Binding-site contacts:
Ligand atom CE2 contacts residue PRO438 of chain 5.MA at 3.7 Å (hydrophobic).
Ligand atom CD2 contacts residue PRO438 of chain 5.MA at 4.4 Å (hydrophobic).
Ligand atom CE1 contacts residue ILE434 of chain 5.MA at 3.9 Å (hydrophobic).
Ligand atom CB contacts residue GLY495 of chain 5.MA at 3.9 Å.
Ligand atom CZ contacts residue PHE496 of chain 5.MA at 3.9 Å (hydrophobic).
Ligand atom CG contacts residue GLY495 of chain 5.MA at 4.4 Å.
Ligand atom CB contacts residue PHE496 of chain 5.MA at 3.9 Å (hydrophobic).
Ligand atom N contacts residue ASN492 of chain 5.MA at 3.3 Å (h-bond).
Ligand atom CG contacts residue PHE496 of chain 5.MA at 4.0 Å (hydrophobic).
Ligand atom CA contacts residue ARG442 of chain 5.MA at 3.6 Å.
Ligand atom N contacts residue ARG442 of chain 5.MA at 4.2 Å.
Ligand atom CA contacts residue ASN492 of chain 5.MA at 3.3 Å.
Ligand atom CD1 contacts residue ILE434 of chain 5.MA at 4.1 Å (hydrophobic).
Ligand atom CG contacts residue ASN492 of chain 5.MA at 4.3 Å.
Ligand atom N contacts residue SER491 of chain 5.MA at 4.1 Å.
Ligand atom CD1 contacts residue PHE496 of chain 5.MA at 3.7 Å (hydrophobic).
Ligand atom O contacts residue ARG442 of chain 5.MA at 4.3 Å.
Ligand atom CE1 contacts residue PHE496 of chain 5.MA at 3.6 Å (hydrophobic).
Ligand atom CZ contacts residue PRO438 of chain 5.MA at 3.4 Å (hydrophobic).
Ligand atom CD2 contacts residue ARG442 of chain 5.MA at 3.5 Å.
Ligand atom CE2 contacts residue ARG442 of chain 5.MA at 3.6 Å.
Ligand atom CD1 contacts residue PRO438 of chain 5.MA at 4.4 Å (hydrophobic).
Ligand atom CD1 contacts residue ASN492 of chain 5.MA at 3.9 Å.
Ligand atom C contacts residue ARG442 of chain 5.MA at 4.4 Å.
Ligand atom O contacts residue PRO438 of chain 5.MA at 4.0 Å.
Ligand atom CB contacts residue ASN492 of chain 5.MA at 3.8 Å.
Ligand atom C contacts residue ASN492 of chain 5.MA at 4.0 Å.
Ligand atom O contacts residue ASN492 of chain 5.MA at 4.2 Å.
Ligand atom CE1 contacts residue PRO438 of chain 5.MA at 3.8 Å (hydrophobic).

A protein and the small-molecule ligand that binds it are described below.
Small molecule (SMILES): N[C@@H](Cc1ccccc1)C(=O)NCC=O

Sequence of chain 5.MA:
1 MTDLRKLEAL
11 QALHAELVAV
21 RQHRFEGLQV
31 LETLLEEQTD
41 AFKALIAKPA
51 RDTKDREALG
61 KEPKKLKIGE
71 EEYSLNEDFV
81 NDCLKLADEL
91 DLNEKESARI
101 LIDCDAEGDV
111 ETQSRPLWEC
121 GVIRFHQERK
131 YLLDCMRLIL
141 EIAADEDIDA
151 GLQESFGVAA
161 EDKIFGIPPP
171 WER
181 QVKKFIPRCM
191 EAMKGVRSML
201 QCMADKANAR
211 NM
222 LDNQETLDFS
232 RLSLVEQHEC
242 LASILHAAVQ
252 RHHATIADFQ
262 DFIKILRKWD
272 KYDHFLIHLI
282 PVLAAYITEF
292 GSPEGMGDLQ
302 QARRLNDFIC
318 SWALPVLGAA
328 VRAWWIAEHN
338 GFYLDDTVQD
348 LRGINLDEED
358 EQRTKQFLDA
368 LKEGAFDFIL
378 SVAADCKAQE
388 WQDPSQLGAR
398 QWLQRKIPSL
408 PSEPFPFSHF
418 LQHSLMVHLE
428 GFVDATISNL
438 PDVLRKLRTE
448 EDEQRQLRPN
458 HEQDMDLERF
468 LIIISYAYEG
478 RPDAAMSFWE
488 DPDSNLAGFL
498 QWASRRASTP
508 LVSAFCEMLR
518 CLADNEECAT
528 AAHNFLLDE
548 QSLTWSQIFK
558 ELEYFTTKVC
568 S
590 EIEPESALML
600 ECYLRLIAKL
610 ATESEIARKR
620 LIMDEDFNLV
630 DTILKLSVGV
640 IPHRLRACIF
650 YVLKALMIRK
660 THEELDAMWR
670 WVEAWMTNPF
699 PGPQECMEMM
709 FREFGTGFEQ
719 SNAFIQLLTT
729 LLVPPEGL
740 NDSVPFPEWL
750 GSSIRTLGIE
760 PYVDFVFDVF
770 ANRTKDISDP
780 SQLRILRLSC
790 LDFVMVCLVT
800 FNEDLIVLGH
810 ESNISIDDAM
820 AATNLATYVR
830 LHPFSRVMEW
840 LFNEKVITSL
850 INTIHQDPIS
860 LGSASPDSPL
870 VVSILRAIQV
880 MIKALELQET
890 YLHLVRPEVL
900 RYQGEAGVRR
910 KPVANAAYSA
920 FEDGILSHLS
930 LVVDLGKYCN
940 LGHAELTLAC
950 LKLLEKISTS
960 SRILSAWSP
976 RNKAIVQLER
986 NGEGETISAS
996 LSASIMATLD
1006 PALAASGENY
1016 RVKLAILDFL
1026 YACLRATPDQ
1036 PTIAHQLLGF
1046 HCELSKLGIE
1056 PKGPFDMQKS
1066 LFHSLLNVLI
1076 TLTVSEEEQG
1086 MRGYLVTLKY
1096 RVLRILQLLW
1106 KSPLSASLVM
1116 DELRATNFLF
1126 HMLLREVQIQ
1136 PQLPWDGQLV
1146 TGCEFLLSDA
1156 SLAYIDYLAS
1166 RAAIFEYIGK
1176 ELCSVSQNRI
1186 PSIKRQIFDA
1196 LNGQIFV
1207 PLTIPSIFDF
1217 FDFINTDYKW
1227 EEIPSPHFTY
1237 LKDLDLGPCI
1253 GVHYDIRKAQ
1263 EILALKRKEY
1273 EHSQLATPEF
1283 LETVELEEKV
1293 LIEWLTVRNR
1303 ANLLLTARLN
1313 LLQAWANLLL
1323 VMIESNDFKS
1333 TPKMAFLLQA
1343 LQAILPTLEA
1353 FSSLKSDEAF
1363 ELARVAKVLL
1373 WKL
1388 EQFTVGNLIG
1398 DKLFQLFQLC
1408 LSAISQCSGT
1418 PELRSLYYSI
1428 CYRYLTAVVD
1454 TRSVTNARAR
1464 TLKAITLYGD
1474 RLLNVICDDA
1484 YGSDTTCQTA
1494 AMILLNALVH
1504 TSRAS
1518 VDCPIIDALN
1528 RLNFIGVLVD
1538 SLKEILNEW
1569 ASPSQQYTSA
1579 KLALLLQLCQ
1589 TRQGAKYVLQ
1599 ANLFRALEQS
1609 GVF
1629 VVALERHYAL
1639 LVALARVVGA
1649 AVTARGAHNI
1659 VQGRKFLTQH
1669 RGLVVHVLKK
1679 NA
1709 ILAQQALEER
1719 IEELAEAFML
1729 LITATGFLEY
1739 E